Sequence of chain 22.A:
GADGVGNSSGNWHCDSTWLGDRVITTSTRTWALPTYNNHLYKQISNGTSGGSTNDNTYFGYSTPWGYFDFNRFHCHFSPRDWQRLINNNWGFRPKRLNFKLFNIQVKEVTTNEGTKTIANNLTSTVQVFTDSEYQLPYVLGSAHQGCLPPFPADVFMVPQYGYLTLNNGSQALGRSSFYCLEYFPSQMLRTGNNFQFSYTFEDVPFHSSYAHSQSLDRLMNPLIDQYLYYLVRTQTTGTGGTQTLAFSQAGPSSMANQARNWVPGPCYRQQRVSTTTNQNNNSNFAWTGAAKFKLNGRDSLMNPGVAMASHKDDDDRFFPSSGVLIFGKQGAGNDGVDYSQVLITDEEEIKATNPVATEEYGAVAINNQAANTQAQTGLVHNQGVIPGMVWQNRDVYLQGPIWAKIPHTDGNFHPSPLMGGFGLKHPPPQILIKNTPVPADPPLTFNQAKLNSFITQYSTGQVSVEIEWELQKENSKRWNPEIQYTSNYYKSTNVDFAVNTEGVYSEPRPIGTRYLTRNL

Binding-site contacts:
Ligand atom C6 contacts residue SER632 of chain 22.A at 3.9 Å.
Ligand atom O2P contacts residue ASP626 of chain 42.A at 4.2 Å.
Ligand atom N1 contacts residue PRO631 of chain 22.A at 3.5 Å (h-bond).
Ligand atom C1' contacts residue HIS630 of chain 22.A at 4.0 Å.
Ligand atom C6 contacts residue PRO631 of chain 22.A at 3.9 Å (hydrophobic).
Ligand atom N9 contacts residue HIS630 of chain 22.A at 4.2 Å.
Ligand atom N7 contacts residue HIS630 of chain 22.A at 4.1 Å.
Ligand atom C5 contacts residue PRO421 of chain 22.A at 4.1 Å (hydrophobic).
Ligand atom N6 contacts residue PHE638 of chain 22.A at 3.9 Å.
Ligand atom C6 contacts residue GLY639 of chain 22.A at 3.8 Å.
Ligand atom N9 contacts residue PRO421 of chain 22.A at 4.4 Å.
Ligand atom C2 contacts residue GLY639 of chain 22.A at 3.1 Å.
Ligand atom C5 contacts residue PRO631 of chain 22.A at 4.2 Å (hydrophobic).
Ligand atom N7 contacts residue SER632 of chain 22.A at 4.1 Å.
Ligand atom N6 contacts residue VAL420 of chain 22.A at 4.0 Å.
Ligand atom C2' contacts residue HIS630 of chain 22.A at 3.2 Å.
Ligand atom C6 contacts residue VAL420 of chain 22.A at 4.0 Å (hydrophobic).
Ligand atom C8 contacts residue HIS630 of chain 22.A at 3.3 Å.
Ligand atom N6 contacts residue GLY639 of chain 22.A at 3.6 Å (h-bond).
Ligand atom N1 contacts residue VAL420 of chain 22.A at 3.7 Å.
Ligand atom C4 contacts residue PRO421 of chain 22.A at 4.3 Å (hydrophobic).
Ligand atom N7 contacts residue PRO421 of chain 22.A at 4.2 Å.
Ligand atom C2 contacts residue PRO631 of chain 22.A at 3.3 Å (hydrophobic).
Ligand atom N1 contacts residue PHE638 of chain 22.A at 4.3 Å.
Ligand atom C2 contacts residue PRO421 of chain 22.A at 4.5 Å (hydrophobic).
Ligand atom C1' contacts residue PRO631 of chain 22.A at 4.3 Å (hydrophobic).
Ligand atom C4 contacts residue PRO631 of chain 22.A at 4.0 Å (hydrophobic).
Ligand atom N6 contacts residue GLY637 of chain 22.A at 3.7 Å.
Ligand atom N3 contacts residue PRO631 of chain 22.A at 3.6 Å.
Ligand atom N6 contacts residue SER632 of chain 22.A at 3.3 Å (h-bond).
Ligand atom C8 contacts residue PRO421 of chain 22.A at 4.3 Å (hydrophobic).
Ligand atom N1 contacts residue GLY639 of chain 22.A at 3.1 Å (h-bond).
Ligand atom C2 contacts residue VAL420 of chain 22.A at 4.3 Å (hydrophobic).
Ligand atom C6 contacts residue PRO421 of chain 22.A at 4.1 Å (hydrophobic).
Ligand atom O1P contacts residue LYS641 of chain 42.A at 4.0 Å.
Ligand atom C3' contacts residue HIS630 of chain 22.A at 4.4 Å.
Ligand atom N1 contacts residue PRO421 of chain 22.A at 4.3 Å.
Ligand atom N7 contacts residue ASN609 of chain 22.A at 3.8 Å.
Ligand atom C5 contacts residue SER632 of chain 22.A at 4.1 Å.
Ligand atom N3 contacts residue GLY639 of chain 22.A at 4.3 Å.

Sequence of chain 42.A:
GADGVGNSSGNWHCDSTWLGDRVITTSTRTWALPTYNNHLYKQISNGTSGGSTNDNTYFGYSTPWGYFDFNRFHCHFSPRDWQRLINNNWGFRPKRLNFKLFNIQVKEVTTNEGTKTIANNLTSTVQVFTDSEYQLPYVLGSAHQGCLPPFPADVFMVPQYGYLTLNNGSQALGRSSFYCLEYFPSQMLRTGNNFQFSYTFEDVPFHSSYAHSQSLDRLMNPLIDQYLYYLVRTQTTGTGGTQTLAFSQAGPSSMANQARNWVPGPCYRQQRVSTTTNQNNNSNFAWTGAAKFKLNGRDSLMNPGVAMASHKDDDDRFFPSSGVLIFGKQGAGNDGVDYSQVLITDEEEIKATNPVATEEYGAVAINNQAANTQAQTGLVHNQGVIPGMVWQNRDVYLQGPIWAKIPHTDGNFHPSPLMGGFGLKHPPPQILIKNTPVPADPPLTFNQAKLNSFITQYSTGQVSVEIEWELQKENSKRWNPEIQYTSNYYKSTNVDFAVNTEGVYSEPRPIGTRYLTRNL

This protein binds this small molecule.
Small molecule (SMILES): Nc1ncnc2c1ncn2[C@H]1C[C@H](O)[C@@H](COP(=O)(O)O)O1